The small molecule below binds the protein below.
Small molecule (SMILES): CC(=O)N[C@H]1[C@H](O[C@H]2[C@H](O)[C@@H](NC(C)=O)CO[C@@H]2CO)O[C@H](CO)[C@@H](O)[C@@H]1O

Binding-site contacts:
Ligand atom C2 contacts residue ASN341 of chain 1.A at 2.5 Å.
Ligand atom O5 contacts residue ASN341 of chain 1.A at 2.4 Å (h-bond).
Ligand atom C8 contacts residue ASN341 of chain 1.A at 4.1 Å.
Ligand atom C3 contacts residue ASN341 of chain 1.A at 3.8 Å.
Ligand atom N2 contacts residue ASN341 of chain 1.A at 2.9 Å (h-bond).
Ligand atom O7 contacts residue PHE336 of chain 1.A at 3.8 Å.
Ligand atom O7 contacts residue GLY337 of chain 1.A at 3.8 Å.
Ligand atom C7 contacts residue ASN341 of chain 1.A at 3.7 Å.
Ligand atom C1 contacts residue ASN341 of chain 1.A at 1.4 Å.
Ligand atom C8 contacts residue GLY337 of chain 1.A at 3.7 Å.
Ligand atom C4 contacts residue ASN341 of chain 1.A at 4.2 Å.
Ligand atom C7 contacts residue GLY337 of chain 1.A at 3.9 Å.
Ligand atom C5 contacts residue ASN341 of chain 1.A at 3.7 Å.
Ligand atom C6 contacts residue VAL365 of chain 1.A at 4.2 Å (hydrophobic).
Ligand atom O7 contacts residue PHE340 of chain 1.A at 3.7 Å.

Sequence of chain 1.A:
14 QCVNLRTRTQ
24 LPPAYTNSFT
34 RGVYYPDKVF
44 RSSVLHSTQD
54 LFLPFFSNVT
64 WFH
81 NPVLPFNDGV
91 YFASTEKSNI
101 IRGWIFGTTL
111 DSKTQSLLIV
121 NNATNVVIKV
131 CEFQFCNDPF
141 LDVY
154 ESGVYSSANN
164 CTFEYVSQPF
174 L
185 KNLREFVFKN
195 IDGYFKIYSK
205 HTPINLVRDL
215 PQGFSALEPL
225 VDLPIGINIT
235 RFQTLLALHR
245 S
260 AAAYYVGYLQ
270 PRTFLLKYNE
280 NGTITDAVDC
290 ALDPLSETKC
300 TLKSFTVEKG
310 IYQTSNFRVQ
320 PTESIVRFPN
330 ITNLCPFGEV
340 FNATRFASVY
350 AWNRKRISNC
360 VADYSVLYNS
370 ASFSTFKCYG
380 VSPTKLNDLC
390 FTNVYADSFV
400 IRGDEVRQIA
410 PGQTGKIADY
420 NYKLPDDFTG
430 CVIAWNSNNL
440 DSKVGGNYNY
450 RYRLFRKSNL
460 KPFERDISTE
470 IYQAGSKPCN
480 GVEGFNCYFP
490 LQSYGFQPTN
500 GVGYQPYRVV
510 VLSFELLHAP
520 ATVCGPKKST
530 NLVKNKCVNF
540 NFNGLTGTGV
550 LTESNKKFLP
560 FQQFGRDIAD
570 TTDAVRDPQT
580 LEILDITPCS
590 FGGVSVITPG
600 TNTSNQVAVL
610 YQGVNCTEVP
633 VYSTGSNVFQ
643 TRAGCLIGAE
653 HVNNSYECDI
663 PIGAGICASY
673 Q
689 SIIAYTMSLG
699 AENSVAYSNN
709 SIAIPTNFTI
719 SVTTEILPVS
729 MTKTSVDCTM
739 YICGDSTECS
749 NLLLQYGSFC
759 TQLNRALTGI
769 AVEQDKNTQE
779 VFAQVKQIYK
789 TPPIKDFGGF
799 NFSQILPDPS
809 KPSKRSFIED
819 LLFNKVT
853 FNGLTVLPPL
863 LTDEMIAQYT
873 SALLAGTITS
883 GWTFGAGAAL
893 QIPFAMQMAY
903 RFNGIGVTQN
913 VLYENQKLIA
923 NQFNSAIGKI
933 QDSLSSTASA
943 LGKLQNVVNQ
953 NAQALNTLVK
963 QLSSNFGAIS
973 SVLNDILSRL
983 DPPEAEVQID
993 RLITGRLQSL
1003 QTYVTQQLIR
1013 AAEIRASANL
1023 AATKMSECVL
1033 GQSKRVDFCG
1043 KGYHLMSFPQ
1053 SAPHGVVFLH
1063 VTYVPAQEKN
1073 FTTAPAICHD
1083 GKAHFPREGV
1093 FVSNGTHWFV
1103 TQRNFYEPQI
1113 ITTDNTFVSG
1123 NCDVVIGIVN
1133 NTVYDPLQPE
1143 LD